The protein below binds the small molecule below.
Small molecule (SMILES): CC(C)[C@H](NC(=O)[C@H](Cc1ccc(OP(=O)(O)O)cc1)NC(=O)[C@@H]([NH3+])CO)C(=O)N[C@@H](CC(N)=O)C(=O)N[C@H](C=O)C(C)C

Sequence of chain 1.L:
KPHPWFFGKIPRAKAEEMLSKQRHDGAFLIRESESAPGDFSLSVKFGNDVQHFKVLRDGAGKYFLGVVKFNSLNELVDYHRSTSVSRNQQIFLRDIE

Sequence of chain 1.K:
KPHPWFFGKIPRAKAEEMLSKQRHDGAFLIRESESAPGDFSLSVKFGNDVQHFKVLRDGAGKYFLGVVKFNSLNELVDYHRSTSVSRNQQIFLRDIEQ

Binding-site contacts:
Ligand atom CZ contacts residue LYS56 of chain 1.L at 3.8 Å.
Ligand atom CA contacts residue ARG14 of chain 1.L at 3.8 Å.
Ligand atom O2P contacts residue ARG33 of chain 1.L at 2.7 Å (salt-bridge).
Ligand atom O3P contacts residue SER35 of chain 1.L at 3.3 Å (h-bond).
Ligand atom CG2 contacts residue HIS54 of chain 1.L at 3.8 Å.
Ligand atom CG2 contacts residue GLN53 of chain 1.L at 3.8 Å.
Ligand atom O contacts residue GLY68 of chain 1.L at 3.8 Å.
Ligand atom ND2 contacts residue GLY68 of chain 1.L at 3.1 Å (h-bond).
Ligand atom CB contacts residue HIS54 of chain 1.L at 3.8 Å.
Ligand atom CG contacts residue LYS56 of chain 1.L at 3.5 Å.
Ligand atom N contacts residue HIS54 of chain 1.L at 3.0 Å (h-bond).
Ligand atom CG1 contacts residue PHE55 of chain 1.L at 3.7 Å (hydrophobic).
Ligand atom CA contacts residue HIS54 of chain 1.L at 3.6 Å.
Ligand atom P contacts residue SER43 of chain 1.L at 3.4 Å.
Ligand atom O contacts residue ARG14 of chain 1.L at 2.6 Å (salt-bridge).
Ligand atom P contacts residue SER37 of chain 1.L at 3.6 Å.
Ligand atom CB contacts residue PHE55 of chain 1.L at 3.7 Å (hydrophobic).
Ligand atom C contacts residue ARG14 of chain 1.L at 3.5 Å.
Ligand atom OH contacts residue SER35 of chain 1.L at 3.6 Å (h-bond).
Ligand atom CG contacts residue GLY68 of chain 1.L at 3.8 Å.
Ligand atom O3P contacts residue ARG33 of chain 1.L at 2.6 Å (salt-bridge).
Ligand atom O2P contacts residue ARG14 of chain 1.L at 3.1 Å (salt-bridge).
Ligand atom C contacts residue HIS54 of chain 1.L at 3.8 Å.
Ligand atom OH contacts residue SER43 of chain 1.L at 3.3 Å (h-bond).
Ligand atom O3P contacts residue GLU36 of chain 1.L at 3.4 Å (salt-bridge).
Ligand atom ND2 contacts residue LYS56 of chain 1.L at 2.9 Å (salt-bridge).
Ligand atom CE2 contacts residue SER43 of chain 1.L at 3.6 Å.
Ligand atom O3P contacts residue SER43 of chain 1.L at 2.7 Å (h-bond).
Ligand atom O contacts residue VAL70 of chain 1.L at 3.6 Å.
Ligand atom ND2 contacts residue LEU67 of chain 1.L at 3.7 Å.
Ligand atom CB contacts residue GLY68 of chain 1.L at 3.5 Å.
Ligand atom O1P contacts residue SER37 of chain 1.L at 2.7 Å (h-bond).
Ligand atom CD2 contacts residue PHE55 of chain 1.L at 3.8 Å (hydrophobic).
Ligand atom CD2 contacts residue LYS56 of chain 1.L at 3.5 Å.
Ligand atom P contacts residue ARG33 of chain 1.L at 3.6 Å.
Ligand atom N contacts residue ARG14 of chain 1.L at 3.0 Å (salt-bridge).
Ligand atom OD1 contacts residue PHE55 of chain 1.L at 3.4 Å.
Ligand atom O contacts residue VAL69 of chain 1.L at 3.4 Å.
Ligand atom OD1 contacts residue LYS56 of chain 1.L at 2.9 Å (salt-bridge).
Ligand atom OH contacts residue SER37 of chain 1.L at 3.5 Å (h-bond).